Sequence of chain 1.H:
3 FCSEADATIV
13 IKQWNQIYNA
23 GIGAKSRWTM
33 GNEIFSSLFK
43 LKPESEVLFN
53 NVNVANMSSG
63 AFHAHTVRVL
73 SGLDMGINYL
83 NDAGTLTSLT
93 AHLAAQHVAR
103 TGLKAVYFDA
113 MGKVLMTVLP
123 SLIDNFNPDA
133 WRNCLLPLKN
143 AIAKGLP

This small molecule binds to this protein.
Small molecule (SMILES): CC(=O)N[C@H]1CO[C@H](CO[C@@H]2O[C@@H](C)[C@@H](O)[C@@H](O)[C@@H]2O)[C@@H](O)[C@@H]1O

Sequence of chain 1.E:
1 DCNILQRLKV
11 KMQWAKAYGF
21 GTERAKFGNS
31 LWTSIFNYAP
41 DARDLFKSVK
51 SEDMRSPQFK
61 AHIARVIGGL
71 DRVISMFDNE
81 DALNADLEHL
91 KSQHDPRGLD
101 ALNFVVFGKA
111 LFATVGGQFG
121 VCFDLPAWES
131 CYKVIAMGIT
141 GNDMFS

Binding-site contacts:
Ligand atom O5 contacts residue ASP81 of chain 1.E at 4.1 Å.
Ligand atom O5 contacts residue GLY62 of chain 1.H at 4.1 Å.
Ligand atom O2 contacts residue ASP81 of chain 1.E at 3.9 Å.
Ligand atom C4 contacts residue ASN58 of chain 1.H at 4.2 Å.
Ligand atom C6 contacts residue ASN55 of chain 1.H at 4.3 Å.
Ligand atom C3 contacts residue ASN58 of chain 1.H at 3.8 Å.
Ligand atom C6 contacts residue GLY62 of chain 1.H at 4.2 Å.
Ligand atom C5 contacts residue ASN58 of chain 1.H at 3.7 Å.
Ligand atom O5 contacts residue SER61 of chain 1.H at 4.2 Å.
Ligand atom O5 contacts residue SER61 of chain 1.H at 4.2 Å.
Ligand atom O7 contacts residue ASN58 of chain 1.H at 3.8 Å.
Ligand atom C6 contacts residue SER61 of chain 1.H at 3.5 Å.
Ligand atom C2 contacts residue ASP81 of chain 1.E at 3.6 Å.
Ligand atom C2 contacts residue ASN58 of chain 1.H at 2.5 Å.
Ligand atom C1 contacts residue SER60 of chain 1.H at 3.5 Å.
Ligand atom C1 contacts residue ASN58 of chain 1.H at 1.4 Å.
Ligand atom N2 contacts residue ASN58 of chain 1.H at 2.9 Å (h-bond).
Ligand atom C6 contacts residue SER60 of chain 1.H at 3.9 Å.
Ligand atom O5 contacts residue SER60 of chain 1.H at 3.8 Å.
Ligand atom O5 contacts residue ASN58 of chain 1.H at 2.4 Å (h-bond).
Ligand atom C5 contacts residue SER60 of chain 1.H at 4.0 Å.
Ligand atom C7 contacts residue ASN58 of chain 1.H at 3.6 Å.
Ligand atom C1 contacts residue ASP81 of chain 1.E at 3.6 Å.